Sequence of chain 2.C:
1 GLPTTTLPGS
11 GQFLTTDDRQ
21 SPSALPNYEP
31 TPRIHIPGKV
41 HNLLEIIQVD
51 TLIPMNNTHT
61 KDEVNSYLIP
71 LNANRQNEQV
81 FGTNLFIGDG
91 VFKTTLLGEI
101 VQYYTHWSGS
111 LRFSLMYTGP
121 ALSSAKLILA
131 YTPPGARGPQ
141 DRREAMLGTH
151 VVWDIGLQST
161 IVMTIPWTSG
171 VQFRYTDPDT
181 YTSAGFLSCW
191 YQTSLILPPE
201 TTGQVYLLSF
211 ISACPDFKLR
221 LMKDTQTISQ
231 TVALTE

Binding-site contacts:
Ligand atom C5A contacts residue ALA150 of chain 2.A at 3.4 Å (hydrophobic).
Ligand atom N3A contacts residue PRO174 of chain 2.A at 3.3 Å (h-bond).
Ligand atom C5B contacts residue PHE186 of chain 2.A at 3.8 Å (hydrophobic).
Ligand atom C4A contacts residue SER175 of chain 2.A at 3.6 Å.
Ligand atom C3B contacts residue ALA24 of chain 2.C at 4.0 Å (hydrophobic).
Ligand atom C4B contacts residue TYR152 of chain 2.A at 3.7 Å (hydrophobic).
Ligand atom C3C contacts residue ILE104 of chain 2.A at 3.6 Å (hydrophobic).
Ligand atom O1 contacts residue LEU106 of chain 2.A at 3.7 Å.
Ligand atom CL1 contacts residue VAL188 of chain 2.A at 3.7 Å.
Ligand atom N2 contacts residue MET221 of chain 2.A at 3.9 Å.
Ligand atom C2A contacts residue PHE186 of chain 2.A at 3.6 Å (hydrophobic).
Ligand atom C4A contacts residue VAL176 of chain 2.A at 3.9 Å (hydrophobic).
Ligand atom O1B contacts residue VAL188 of chain 2.A at 3.8 Å.
Ligand atom C5 contacts residue LEU106 of chain 2.A at 3.7 Å (hydrophobic).
Ligand atom C4B contacts residue PHE186 of chain 2.A at 3.6 Å (hydrophobic).
Ligand atom C1C contacts residue LEU106 of chain 2.A at 3.9 Å (hydrophobic).
Ligand atom O1A contacts residue MET224 of chain 2.A at 3.9 Å.
Ligand atom C5B contacts residue MET224 of chain 2.A at 3.8 Å (hydrophobic).
Ligand atom C4A contacts residue ALA150 of chain 2.A at 3.9 Å (hydrophobic).
Ligand atom N2 contacts residue ASN219 of chain 2.A at 3.5 Å (h-bond).
Ligand atom CL2 contacts residue MET224 of chain 2.A at 3.2 Å.
Ligand atom C3B contacts residue TYR152 of chain 2.A at 3.9 Å (hydrophobic).
Ligand atom O1 contacts residue MET221 of chain 2.A at 3.4 Å (h-bond).
Ligand atom C4A contacts residue PRO174 of chain 2.A at 3.2 Å (hydrophobic).
Ligand atom C3C contacts residue TYR128 of chain 2.A at 3.8 Å (hydrophobic).
Ligand atom CL1 contacts residue LEU25 of chain 2.C at 3.5 Å.
Ligand atom C5 contacts residue MET221 of chain 2.A at 3.9 Å (hydrophobic).
Ligand atom C5C contacts residue TYR152 of chain 2.A at 3.8 Å (hydrophobic).
Ligand atom C4C contacts residue VAL191 of chain 2.A at 3.7 Å (hydrophobic).
Ligand atom C4 contacts residue TYR197 of chain 2.A at 3.6 Å (hydrophobic).
Ligand atom O1A contacts residue PHE186 of chain 2.A at 3.4 Å.
Ligand atom C1C contacts residue TYR128 of chain 2.A at 3.6 Å (hydrophobic).
Ligand atom C2C contacts residue MET221 of chain 2.A at 3.3 Å (hydrophobic).
Ligand atom N3A contacts residue ALA24 of chain 2.C at 3.8 Å.
Ligand atom C5A contacts residue VAL176 of chain 2.A at 3.8 Å (hydrophobic).
Ligand atom C31 contacts residue ASN219 of chain 2.A at 3.7 Å.
Ligand atom CL2 contacts residue TYR128 of chain 2.A at 3.4 Å.
Ligand atom C2C contacts residue ILE104 of chain 2.A at 3.9 Å (hydrophobic).
Ligand atom CL2 contacts residue ILE104 of chain 2.A at 3.4 Å.
Ligand atom C31 contacts residue TYR197 of chain 2.A at 3.6 Å (hydrophobic).

Sequence of chain 2.A:
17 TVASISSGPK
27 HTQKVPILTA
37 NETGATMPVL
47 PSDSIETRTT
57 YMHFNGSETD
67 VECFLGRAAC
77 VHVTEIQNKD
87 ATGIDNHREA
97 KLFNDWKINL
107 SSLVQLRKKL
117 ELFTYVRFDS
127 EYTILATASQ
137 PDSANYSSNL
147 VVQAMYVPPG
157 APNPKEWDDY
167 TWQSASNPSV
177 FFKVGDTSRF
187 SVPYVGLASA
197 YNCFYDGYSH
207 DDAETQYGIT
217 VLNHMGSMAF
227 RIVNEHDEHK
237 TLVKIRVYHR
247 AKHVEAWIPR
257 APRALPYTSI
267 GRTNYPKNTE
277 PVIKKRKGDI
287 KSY

A small-molecule ligand and the protein it binds are described below.
Small molecule (SMILES): Cc1cc(CCCCCOc2c(Cl)cc(C3=NCCO3)cc2Cl)on1